Sequence of chain 1.F:
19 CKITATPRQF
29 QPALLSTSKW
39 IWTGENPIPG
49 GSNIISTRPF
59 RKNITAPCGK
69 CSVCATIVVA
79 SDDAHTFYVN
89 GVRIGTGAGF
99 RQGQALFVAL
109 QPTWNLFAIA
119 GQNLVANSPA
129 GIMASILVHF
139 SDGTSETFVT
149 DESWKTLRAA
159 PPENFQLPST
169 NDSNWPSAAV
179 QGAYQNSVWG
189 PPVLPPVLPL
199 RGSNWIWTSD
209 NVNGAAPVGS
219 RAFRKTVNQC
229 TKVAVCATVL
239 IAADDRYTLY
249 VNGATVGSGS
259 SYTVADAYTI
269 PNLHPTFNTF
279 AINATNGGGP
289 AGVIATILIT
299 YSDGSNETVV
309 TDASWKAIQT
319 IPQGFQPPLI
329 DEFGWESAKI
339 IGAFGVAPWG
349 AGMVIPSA

This protein binds this small molecule.
Small molecule (SMILES): OC[C@H]1O[C@H](OC[C@H]2O[C@H](O)[C@H](O)[C@@H](O)[C@@H]2O)[C@H](O)[C@@H](O)[C@H]1O

Binding-site contacts:
Ligand atom O4 contacts residue ASP242 of chain 1.F at 2.9 Å (salt-bridge).
Ligand atom C3 contacts residue GLY286 of chain 1.F at 3.8 Å.
Ligand atom O3 contacts residue ASP242 of chain 1.F at 3.3 Å (salt-bridge).
Ligand atom C4 contacts residue GLY286 of chain 1.F at 4.2 Å.
Ligand atom O4 contacts residue PRO288 of chain 1.F at 3.0 Å (h-bond).
Ligand atom C4 contacts residue CA1 of chain 1.DA at 3.6 Å.
Ligand atom O4 contacts residue TYR260 of chain 1.F at 3.1 Å (h-bond).
Ligand atom O2 contacts residue GLY286 of chain 1.F at 4.2 Å.
Ligand atom O6 contacts residue TYR260 of chain 1.F at 3.8 Å.
Ligand atom O4 contacts residue CA1 of chain 1.DA at 2.8 Å.
Ligand atom C6 contacts residue TYR260 of chain 1.F at 3.8 Å (hydrophobic).
Ligand atom C2 contacts residue GLY286 of chain 1.F at 3.7 Å.
Ligand atom C2 contacts residue CA1 of chain 1.DA at 4.3 Å.
Ligand atom C3 contacts residue ASP243 of chain 1.F at 3.6 Å.
Ligand atom C4 contacts residue PRO288 of chain 1.F at 4.3 Å (hydrophobic).
Ligand atom O4 contacts residue GLY287 of chain 1.F at 4.2 Å.
Ligand atom C5 contacts residue PRO288 of chain 1.F at 4.3 Å (hydrophobic).
Ligand atom C3 contacts residue CA1 of chain 1.DA at 3.6 Å.
Ligand atom C4 contacts residue ASP242 of chain 1.F at 3.2 Å.
Ligand atom O6 contacts residue TYR260 of chain 1.F at 3.9 Å.
Ligand atom O3 contacts residue CA1 of chain 1.DA at 2.5 Å.
Ligand atom C5 contacts residue ASP242 of chain 1.F at 4.0 Å.
Ligand atom C6 contacts residue PRO288 of chain 1.F at 3.5 Å (hydrophobic).
Ligand atom C4 contacts residue TYR260 of chain 1.F at 3.4 Å (hydrophobic).
Ligand atom C4 contacts residue TYR260 of chain 1.F at 3.7 Å (hydrophobic).
Ligand atom O5 contacts residue TYR260 of chain 1.F at 4.2 Å.
Ligand atom C6 contacts residue TYR260 of chain 1.F at 4.1 Å (hydrophobic).
Ligand atom O3 contacts residue GLY286 of chain 1.F at 3.0 Å (h-bond).
Ligand atom O5 contacts residue PRO288 of chain 1.F at 4.3 Å.
Ligand atom O4 contacts residue GLY286 of chain 1.F at 3.3 Å (h-bond).
Ligand atom C4 contacts residue ASP243 of chain 1.F at 4.1 Å.
Ligand atom C5 contacts residue TYR260 of chain 1.F at 3.2 Å (hydrophobic).
Ligand atom C6 contacts residue ASP242 of chain 1.F at 3.6 Å.
Ligand atom C3 contacts residue ASP242 of chain 1.F at 4.0 Å.
Ligand atom O6 contacts residue PRO346 of chain 1.F at 3.5 Å.
Ligand atom C6 contacts residue TRP347 of chain 1.F at 4.4 Å (hydrophobic).
Ligand atom C3 contacts residue TYR260 of chain 1.F at 4.1 Å (hydrophobic).
Ligand atom C6 contacts residue PRO346 of chain 1.F at 3.8 Å (hydrophobic).
Ligand atom O3 contacts residue ASP243 of chain 1.F at 2.6 Å (salt-bridge).
Ligand atom O3 contacts residue TYR260 of chain 1.F at 4.1 Å.